Binding-site contacts:
Ligand atom C9 contacts residue VAL52 of chain 1.A at 4.2 Å (hydrophobic).
Ligand atom CE3 contacts residue PHE68 of chain 1.A at 4.2 Å (hydrophobic).
Ligand atom CG3 contacts residue VAL70 of chain 1.A at 3.8 Å (hydrophobic).
Ligand atom CZ2 contacts residue LEU80 of chain 1.A at 4.0 Å (hydrophobic).
Ligand atom CL contacts residue LEU34 of chain 1.A at 3.7 Å.
Ligand atom O5 contacts residue GLY35 of chain 1.A at 3.6 Å.
Ligand atom CM2 contacts residue VAL52 of chain 1.A at 3.9 Å (hydrophobic).
Ligand atom O3 contacts residue GLN49 of chain 1.A at 3.3 Å.
Ligand atom CD5 contacts residue VAL70 of chain 1.A at 3.5 Å (hydrophobic).
Ligand atom CM4 contacts residue VAL27 of chain 1.A at 3.9 Å (hydrophobic).
Ligand atom CM2 contacts residue GLN49 of chain 1.A at 3.7 Å.
Ligand atom O3 contacts residue HIS50 of chain 1.A at 3.5 Å (h-bond).
Ligand atom CM1 contacts residue HIS50 of chain 1.A at 3.6 Å.
Ligand atom C6 contacts residue VAL70 of chain 1.A at 3.8 Å (hydrophobic).
Ligand atom CZ2 contacts residue LEU76 of chain 1.A at 3.6 Å (hydrophobic).
Ligand atom CE1 contacts residue ILE38 of chain 1.A at 3.8 Å (hydrophobic).
Ligand atom CD3 contacts residue VAL70 of chain 1.A at 3.4 Å (hydrophobic).
Ligand atom CD2 contacts residue MET31 of chain 1.A at 3.4 Å (hydrophobic).
Ligand atom CE2 contacts residue LEU34 of chain 1.A at 4.0 Å (hydrophobic).
Ligand atom CD4 contacts residue MET31 of chain 1.A at 3.4 Å (hydrophobic).
Ligand atom N contacts residue VAL70 of chain 1.A at 3.3 Å.
Ligand atom CM3 contacts residue GLY35 of chain 1.A at 4.0 Å.
Ligand atom CE6 contacts residue GLN49 of chain 1.A at 3.5 Å.
Ligand atom CE5 contacts residue VAL70 of chain 1.A at 4.0 Å (hydrophobic).
Ligand atom CG2 contacts residue VAL70 of chain 1.A at 4.1 Å (hydrophobic).
Ligand atom CE3 contacts residue LEU76 of chain 1.A at 3.6 Å (hydrophobic).
Ligand atom O4 contacts residue MET31 of chain 1.A at 3.4 Å.
Ligand atom CM1 contacts residue GLN49 of chain 1.A at 3.9 Å.
Ligand atom CM3 contacts residue ILE38 of chain 1.A at 3.8 Å (hydrophobic).
Ligand atom CZ3 contacts residue GLN49 of chain 1.A at 3.6 Å.
Ligand atom CE4 contacts residue MET31 of chain 1.A at 3.8 Å (hydrophobic).
Ligand atom CZ1 contacts residue LEU34 of chain 1.A at 3.9 Å (hydrophobic).
Ligand atom C8 contacts residue MET31 of chain 1.A at 4.0 Å (hydrophobic).
Ligand atom CM4 contacts residue LEU80 of chain 1.A at 3.8 Å (hydrophobic).
Ligand atom CE2 contacts residue MET31 of chain 1.A at 4.0 Å (hydrophobic).
Ligand atom CM2 contacts residue MET39 of chain 1.A at 4.1 Å (hydrophobic).
Ligand atom CM4 contacts residue MET31 of chain 1.A at 3.9 Å (hydrophobic).
Ligand atom CD3 contacts residue LEU76 of chain 1.A at 4.1 Å (hydrophobic).
Ligand atom O4 contacts residue LEU80 of chain 1.A at 3.7 Å.
Ligand atom O4 contacts residue VAL27 of chain 1.A at 4.0 Å.

A small-molecule ligand and the protein it binds are described below.
Small molecule (SMILES): COc1cccc([C@@H]2N=C(c3ccc(OC)cc3OC(C)C)N(C(=O)N3CCNC(=O)C3)[C@@H]2c2ccc(Cl)cc2)c1

Sequence of chain 1.A:
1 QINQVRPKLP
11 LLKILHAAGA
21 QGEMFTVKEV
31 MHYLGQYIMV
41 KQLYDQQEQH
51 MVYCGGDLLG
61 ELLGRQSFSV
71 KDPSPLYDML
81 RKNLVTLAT